Sequence of chain 1.B:
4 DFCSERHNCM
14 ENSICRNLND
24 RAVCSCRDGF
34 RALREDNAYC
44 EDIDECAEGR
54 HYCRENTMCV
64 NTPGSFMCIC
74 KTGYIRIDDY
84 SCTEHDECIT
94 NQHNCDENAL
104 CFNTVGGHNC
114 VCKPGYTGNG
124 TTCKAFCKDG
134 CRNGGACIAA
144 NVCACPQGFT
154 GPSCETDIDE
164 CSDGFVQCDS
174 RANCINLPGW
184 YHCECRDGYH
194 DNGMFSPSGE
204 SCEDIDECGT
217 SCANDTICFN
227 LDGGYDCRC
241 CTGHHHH

A protein and the small-molecule ligand that binds it are described below.
Small molecule (SMILES): CC(=O)N[C@@H]1[C@@H](O)[C@H](O)[C@@H](CO)O[C@H]1O

Binding-site contacts:
Ligand atom C1 contacts residue THR153 of chain 1.B at 1.4 Å.
Ligand atom C7 contacts residue THR153 of chain 1.B at 3.3 Å.
Ligand atom C1 contacts residue GLY154 of chain 1.B at 4.0 Å.
Ligand atom O7 contacts residue GLY154 of chain 1.B at 3.7 Å.
Ligand atom O6 contacts residue PHE152 of chain 1.B at 3.7 Å.
Ligand atom O6 contacts residue ILE161 of chain 1.B at 3.7 Å.
Ligand atom O7 contacts residue THR153 of chain 1.B at 3.2 Å (h-bond).
Ligand atom O5 contacts residue THR153 of chain 1.B at 2.4 Å (h-bond).
Ligand atom C8 contacts residue THR153 of chain 1.B at 4.4 Å.
Ligand atom C7 contacts residue GLY154 of chain 1.B at 4.2 Å.
Ligand atom C5 contacts residue THR153 of chain 1.B at 3.6 Å.
Ligand atom C2 contacts residue THR153 of chain 1.B at 2.6 Å.
Ligand atom N2 contacts residue THR153 of chain 1.B at 3.0 Å (h-bond).
Ligand atom C4 contacts residue THR153 of chain 1.B at 4.3 Å.
Ligand atom C3 contacts residue THR153 of chain 1.B at 3.9 Å.
Ligand atom O6 contacts residue GLN150 of chain 1.B at 4.5 Å.
Ligand atom O5 contacts residue PHE152 of chain 1.B at 4.2 Å.